A small-molecule ligand and the protein it binds are described below.
Small molecule (SMILES): O=C(/C=C/c1cc(Cl)ccc1-n1cnnn1)N[C@@H](Cc1ccccc1)C(=O)Nc1ccc(C(=O)O)cc1

Sequence of chain 1.A:
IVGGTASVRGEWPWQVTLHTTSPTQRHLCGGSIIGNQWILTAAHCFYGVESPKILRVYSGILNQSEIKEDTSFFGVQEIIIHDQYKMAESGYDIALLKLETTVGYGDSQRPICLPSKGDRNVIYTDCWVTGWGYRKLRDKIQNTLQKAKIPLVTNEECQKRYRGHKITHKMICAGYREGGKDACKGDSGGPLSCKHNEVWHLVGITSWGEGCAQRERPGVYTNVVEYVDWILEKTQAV

Binding-site contacts:
Ligand atom N34 contacts residue LYS185 of chain 1.A at 3.4 Å (salt-bridge).
Ligand atom C31 contacts residue GLY211 of chain 1.A at 2.9 Å.
Ligand atom C17 contacts residue TYR134 of chain 1.A at 3.5 Å (hydrophobic).
Ligand atom C8 contacts residue HIS44 of chain 1.A at 3.6 Å.
Ligand atom O13 contacts residue LYS185 of chain 1.A at 3.4 Å.
Ligand atom O3 contacts residue CYS184 of chain 1.A at 3.3 Å (h-bond).
Ligand atom N34 contacts residue CYS212 of chain 1.A at 3.1 Å (h-bond).
Ligand atom C15 contacts residue GLY186 of chain 1.A at 3.4 Å.
Ligand atom N33 contacts residue EDO1 of chain 1.E at 3.6 Å.
Ligand atom CL2 contacts residue GLY219 of chain 1.A at 3.5 Å.
Ligand atom C25 contacts residue GLY211 of chain 1.A at 3.3 Å.
Ligand atom C25 contacts residue ALA183 of chain 1.A at 3.5 Å (hydrophobic).
Ligand atom O3 contacts residue GLY186 of chain 1.A at 2.7 Å (h-bond).
Ligand atom N30 contacts residue GLY211 of chain 1.A at 3.4 Å (h-bond).
Ligand atom O3 contacts residue SER188 of chain 1.A at 3.0 Å (h-bond).
Ligand atom N14 contacts residue GLY186 of chain 1.A at 3.2 Å (h-bond).
Ligand atom N32 contacts residue EDO1 of chain 1.I at 2.9 Å (h-bond).
Ligand atom C26 contacts residue ASP182 of chain 1.A at 3.5 Å.
Ligand atom C28 contacts residue TRP208 of chain 1.A at 3.6 Å (hydrophobic).
Ligand atom C27 contacts residue TRP208 of chain 1.A at 3.4 Å (hydrophobic).
Ligand atom O3 contacts residue LYS185 of chain 1.A at 3.5 Å.
Ligand atom N32 contacts residue GLY211 of chain 1.A at 3.6 Å.
Ligand atom O36 contacts residue TYR134 of chain 1.A at 2.7 Å (h-bond).
Ligand atom N33 contacts residue LYS185 of chain 1.A at 3.4 Å.
Ligand atom O3 contacts residue ASP187 of chain 1.A at 3.2 Å (salt-bridge).
Ligand atom O37 contacts residue ILE141 of chain 1.A at 3.6 Å.
Ligand atom CL2 contacts residue VAL220 of chain 1.A at 3.5 Å.
Ligand atom C16 contacts residue LYS185 of chain 1.A at 3.5 Å.
Ligand atom C1 contacts residue SER188 of chain 1.A at 2.7 Å.
Ligand atom C31 contacts residue EDO1 of chain 1.I at 3.5 Å.
Ligand atom O13 contacts residue EDO1 of chain 1.E at 2.7 Å (h-bond).
Ligand atom C4 contacts residue SER188 of chain 1.A at 3.5 Å.
Ligand atom N2 contacts residue SER188 of chain 1.A at 2.9 Å (h-bond).
Ligand atom C6 contacts residue HIS44 of chain 1.A at 3.5 Å.
Ligand atom C21 contacts residue SER188 of chain 1.A at 2.7 Å.
Ligand atom C31 contacts residue GLY209 of chain 1.A at 3.3 Å.
Ligand atom CL2 contacts residue TRP208 of chain 1.A at 3.4 Å.
Ligand atom N30 contacts residue CYS212 of chain 1.A at 3.5 Å (h-bond).
Ligand atom N33 contacts residue CYS212 of chain 1.A at 3.2 Å (h-bond).
Ligand atom C26 contacts residue TRP208 of chain 1.A at 3.6 Å (hydrophobic).